Sequence of chain 2.A:
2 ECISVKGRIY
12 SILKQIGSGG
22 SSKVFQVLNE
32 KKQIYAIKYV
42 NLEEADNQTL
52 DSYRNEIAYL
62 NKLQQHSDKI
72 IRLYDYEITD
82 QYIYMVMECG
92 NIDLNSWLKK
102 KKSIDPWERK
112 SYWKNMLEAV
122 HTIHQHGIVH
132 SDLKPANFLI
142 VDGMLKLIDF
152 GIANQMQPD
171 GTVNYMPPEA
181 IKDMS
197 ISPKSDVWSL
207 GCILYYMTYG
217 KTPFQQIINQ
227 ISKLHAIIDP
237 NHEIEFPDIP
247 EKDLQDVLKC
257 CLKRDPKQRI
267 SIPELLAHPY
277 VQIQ

This small molecule binds to this protein.
Small molecule (SMILES): O=C(NC1CC1)c1ccc(-c2cnc3c(NCc4cccs4)nccn23)cc1

Binding-site contacts:
Ligand atom C15 contacts residue LEU140 of chain 2.A at 3.4 Å (hydrophobic).
Ligand atom C9 contacts residue MET88 of chain 2.A at 3.6 Å (hydrophobic).
Ligand atom C1 contacts residue ASP150 of chain 2.A at 3.6 Å.
Ligand atom C11 contacts residue GLU89 of chain 2.A at 3.2 Å.
Ligand atom C11 contacts residue LEU140 of chain 2.A at 3.6 Å (hydrophobic).
Ligand atom C12 contacts residue LEU140 of chain 2.A at 3.5 Å (hydrophobic).
Ligand atom N1 contacts residue LEU140 of chain 2.A at 3.5 Å.
Ligand atom C1 contacts residue ILE149 of chain 2.A at 3.3 Å (hydrophobic).
Ligand atom S contacts residue GLN27 of chain 2.A at 3.5 Å (h-bond).
Ligand atom C2 contacts residue LYS39 of chain 2.A at 3.8 Å.
Ligand atom C5 contacts residue VAL25 of chain 2.A at 3.9 Å (hydrophobic).
Ligand atom C20 contacts residue LYS15 of chain 2.A at 3.8 Å.
Ligand atom N4 contacts residue GLY91 of chain 2.A at 3.2 Å (h-bond).
Ligand atom O contacts residue LYS39 of chain 2.A at 3.0 Å (salt-bridge).
Ligand atom C contacts residue ILE149 of chain 2.A at 3.6 Å (hydrophobic).
Ligand atom C11 contacts residue ALA37 of chain 2.A at 3.5 Å (hydrophobic).
Ligand atom C11 contacts residue GLY91 of chain 2.A at 3.9 Å.
Ligand atom C16 contacts residue ILE93 of chain 2.A at 3.8 Å (hydrophobic).
Ligand atom N contacts residue ASP150 of chain 2.A at 3.9 Å.
Ligand atom C16 contacts residue ASN92 of chain 2.A at 3.4 Å.
Ligand atom C3 contacts residue GLU57 of chain 2.A at 3.7 Å.
Ligand atom N4 contacts residue LEU140 of chain 2.A at 3.7 Å.
Ligand atom N1 contacts residue GLU89 of chain 2.A at 3.9 Å.
Ligand atom N3 contacts residue LEU140 of chain 2.A at 3.8 Å.
Ligand atom C16 contacts residue GLY91 of chain 2.A at 3.5 Å.
Ligand atom C3 contacts residue ILE149 of chain 2.A at 3.2 Å (hydrophobic).
Ligand atom C9 contacts residue ILE149 of chain 2.A at 3.8 Å (hydrophobic).
Ligand atom C10 contacts residue LEU140 of chain 2.A at 3.9 Å (hydrophobic).
Ligand atom C19 contacts residue ILE17 of chain 2.A at 3.3 Å (hydrophobic).
Ligand atom N1 contacts residue CYS90 of chain 2.A at 3.6 Å.
Ligand atom N contacts residue ILE149 of chain 2.A at 2.6 Å (h-bond).
Ligand atom C12 contacts residue ILE17 of chain 2.A at 3.9 Å (hydrophobic).
Ligand atom C11 contacts residue CYS90 of chain 2.A at 3.9 Å (hydrophobic).
Ligand atom C1 contacts residue GLU57 of chain 2.A at 3.6 Å.
Ligand atom C20 contacts residue GLN27 of chain 2.A at 3.7 Å.
Ligand atom N1 contacts residue GLY91 of chain 2.A at 3.0 Å (h-bond).
Ligand atom C3 contacts residue ASP150 of chain 2.A at 3.9 Å.
Ligand atom C2 contacts residue GLU57 of chain 2.A at 3.4 Å.
Ligand atom C1 contacts residue LYS39 of chain 2.A at 3.8 Å.
Ligand atom C20 contacts residue ILE17 of chain 2.A at 3.2 Å (hydrophobic).